Sequence of chain 1.A:
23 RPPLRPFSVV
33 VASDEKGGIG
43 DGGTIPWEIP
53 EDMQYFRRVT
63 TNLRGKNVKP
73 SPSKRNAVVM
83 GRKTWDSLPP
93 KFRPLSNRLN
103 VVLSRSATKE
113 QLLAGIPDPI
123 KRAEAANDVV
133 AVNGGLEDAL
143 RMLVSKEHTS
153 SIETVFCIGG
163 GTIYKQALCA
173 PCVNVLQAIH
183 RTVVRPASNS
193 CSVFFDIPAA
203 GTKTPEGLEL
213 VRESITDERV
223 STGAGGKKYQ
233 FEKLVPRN

This protein binds this small molecule.
Small molecule (SMILES): CC1(C)N=C(N)N=C(N)N1OCCCOc1cc(Cl)c(Cl)cc1Cl

Binding-site contacts:
Ligand atom N4 contacts residue VAL32 of chain 1.A at 3.4 Å (h-bond).
Ligand atom C8 contacts residue PHE58 of chain 1.A at 3.5 Å (hydrophobic).
Ligand atom C8 contacts residue ILE160 of chain 1.A at 3.6 Å (hydrophobic).
Ligand atom CL2 contacts residue PRO91 of chain 1.A at 3.4 Å.
Ligand atom CM2 contacts residue NDP1 of chain 1.C at 3.4 Å.
Ligand atom CL1 contacts residue MET55 of chain 1.A at 3.5 Å.
Ligand atom NH1 contacts residue VAL33 of chain 1.A at 3.5 Å (h-bond).
Ligand atom C3 contacts residue PHE58 of chain 1.A at 3.8 Å (hydrophobic).
Ligand atom C12 contacts residue LEU90 of chain 1.A at 3.5 Å (hydrophobic).
Ligand atom C15 contacts residue PRO91 of chain 1.A at 3.6 Å (hydrophobic).
Ligand atom C9 contacts residue THR86 of chain 1.A at 3.5 Å.
Ligand atom C14 contacts residue MET55 of chain 1.A at 3.3 Å (hydrophobic).
Ligand atom C17 contacts residue ILE47 of chain 1.A at 3.6 Å (hydrophobic).
Ligand atom N6 contacts residue PHE58 of chain 1.A at 3.7 Å.
Ligand atom O7 contacts residue NDP1 of chain 1.C at 3.6 Å.
Ligand atom C10 contacts residue LEU90 of chain 1.A at 3.6 Å (hydrophobic).
Ligand atom O11 contacts residue LEU90 of chain 1.A at 3.2 Å.
Ligand atom N4 contacts residue PHE58 of chain 1.A at 3.5 Å.
Ligand atom N4 contacts residue VAL33 of chain 1.A at 3.3 Å.
Ligand atom CL1 contacts residue PHE94 of chain 1.A at 3.5 Å.
Ligand atom C9 contacts residue ILE160 of chain 1.A at 3.7 Å (hydrophobic).
Ligand atom CM1 contacts residue MET55 of chain 1.A at 3.7 Å (hydrophobic).
Ligand atom CL3 contacts residue THR46 of chain 1.A at 3.1 Å.
Ligand atom NH1 contacts residue THR184 of chain 1.A at 3.4 Å (h-bond).
Ligand atom NH1 contacts residue ASP54 of chain 1.A at 2.7 Å (salt-bridge).
Ligand atom CM2 contacts residue ILE47 of chain 1.A at 3.4 Å (hydrophobic).
Ligand atom NH2 contacts residue TYR166 of chain 1.A at 3.1 Å (h-bond).
Ligand atom NH2 contacts residue ILE160 of chain 1.A at 3.2 Å (h-bond).
Ligand atom C13 contacts residue MET55 of chain 1.A at 3.5 Å (hydrophobic).
Ligand atom NH2 contacts residue PHE58 of chain 1.A at 3.7 Å.
Ligand atom C1 contacts residue ASP54 of chain 1.A at 3.6 Å.
Ligand atom C3 contacts residue VAL33 of chain 1.A at 3.8 Å (hydrophobic).
Ligand atom C5 contacts residue VAL32 of chain 1.A at 3.5 Å (hydrophobic).
Ligand atom N6 contacts residue NDP1 of chain 1.C at 3.7 Å.
Ligand atom C5 contacts residue NDP1 of chain 1.C at 3.5 Å.
Ligand atom NH2 contacts residue NDP1 of chain 1.C at 3.7 Å.
Ligand atom N2 contacts residue ASP54 of chain 1.A at 2.7 Å (salt-bridge).
Ligand atom NH2 contacts residue VAL32 of chain 1.A at 2.7 Å (h-bond).
Ligand atom C3 contacts residue ASP54 of chain 1.A at 3.5 Å.
Ligand atom C5 contacts residue PHE58 of chain 1.A at 3.5 Å (hydrophobic).